Sequence of chain 1.A:
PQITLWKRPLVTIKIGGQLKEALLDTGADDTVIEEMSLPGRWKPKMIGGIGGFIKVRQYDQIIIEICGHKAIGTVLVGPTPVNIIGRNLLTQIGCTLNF

Sequence of chain 1.B:
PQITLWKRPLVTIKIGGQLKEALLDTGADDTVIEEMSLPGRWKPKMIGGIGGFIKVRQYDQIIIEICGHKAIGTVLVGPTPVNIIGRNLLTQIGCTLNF

Binding-site contacts:
Ligand atom N contacts residue ASP25 of chain 1.B at 2.8 Å (salt-bridge).
Ligand atom O5 contacts residue CKY1 of chain 1.E at 1.2 Å (h-bond).
Ligand atom C4 contacts residue CKY1 of chain 1.E at 1.8 Å.
Ligand atom C11 contacts residue CKY1 of chain 1.E at 1.3 Å.
Ligand atom C2 contacts residue CKY1 of chain 1.E at 1.7 Å.
Ligand atom C20 contacts residue CKY1 of chain 1.E at 3.1 Å.
Ligand atom C28 contacts residue CKY1 of chain 1.E at 1.9 Å.
Ligand atom C contacts residue CKY1 of chain 1.E at 0.3 Å.
Ligand atom O21 contacts residue ASP29 of chain 1.B at 2.9 Å (salt-bridge).
Ligand atom C16 contacts residue CKY1 of chain 1.E at 3.0 Å.
Ligand atom N3 contacts residue CKY1 of chain 1.E at 1.8 Å (h-bond).
Ligand atom C18 contacts residue CKY1 of chain 1.E at 1.0 Å.
Ligand atom C15 contacts residue CKY1 of chain 1.E at 2.9 Å.
Ligand atom C38 contacts residue CKY1 of chain 1.E at 1.5 Å.
Ligand atom C14 contacts residue CKY1 of chain 1.E at 1.6 Å.
Ligand atom N contacts residue ASP25 of chain 1.A at 2.8 Å (salt-bridge).
Ligand atom C9 contacts residue CKY1 of chain 1.E at 0.7 Å.
Ligand atom C39 contacts residue CKY1 of chain 1.E at 1.1 Å.
Ligand atom O5 contacts residue ILE50 of chain 1.A at 2.8 Å (h-bond).
Ligand atom C12 contacts residue CKY1 of chain 1.E at 0.9 Å.
Ligand atom N19 contacts residue GLY48 of chain 1.B at 2.8 Å (h-bond).
Ligand atom C1 contacts residue CKY1 of chain 1.E at 0.6 Å.
Ligand atom C38 contacts residue ASP25 of chain 1.B at 3.2 Å.
Ligand atom O contacts residue CKY1 of chain 1.E at 1.0 Å (h-bond).
Ligand atom C8 contacts residue CKY1 of chain 1.E at 1.3 Å.
Ligand atom C27 contacts residue CKY1 of chain 1.E at 3.0 Å.
Ligand atom F contacts residue CKY1 of chain 1.E at 1.1 Å.
Ligand atom C10 contacts residue CKY1 of chain 1.E at 1.2 Å.
Ligand atom O contacts residue ILE50 of chain 1.B at 2.8 Å (h-bond).
Ligand atom C1 contacts residue ASP25 of chain 1.A at 3.0 Å.
Ligand atom C29 contacts residue CKY1 of chain 1.E at 1.1 Å.
Ligand atom C30 contacts residue CKY1 of chain 1.E at 2.2 Å.
Ligand atom S contacts residue CKY1 of chain 1.E at 0.7 Å (h-bond).
Ligand atom C7 contacts residue CKY1 of chain 1.E at 1.7 Å.
Ligand atom C17 contacts residue CKY1 of chain 1.E at 2.3 Å.
Ligand atom C13 contacts residue CKY1 of chain 1.E at 0.6 Å.
Ligand atom N contacts residue CKY1 of chain 1.E at 1.0 Å (h-bond).
Ligand atom F37 contacts residue CKY1 of chain 1.E at 2.4 Å.
Ligand atom C6 contacts residue CKY1 of chain 1.E at 1.5 Å.
Ligand atom N19 contacts residue CKY1 of chain 1.E at 2.0 Å.

The protein below binds the small molecule below.
Small molecule (SMILES): C[C@H]1CNC[C@H](CCc2c(F)cccc2NC(=O)CC(c2ccc(F)cc2)c2ccc(F)cc2)N1S(=O)(=O)c1ccccc1